Sequence of chain 1.C:
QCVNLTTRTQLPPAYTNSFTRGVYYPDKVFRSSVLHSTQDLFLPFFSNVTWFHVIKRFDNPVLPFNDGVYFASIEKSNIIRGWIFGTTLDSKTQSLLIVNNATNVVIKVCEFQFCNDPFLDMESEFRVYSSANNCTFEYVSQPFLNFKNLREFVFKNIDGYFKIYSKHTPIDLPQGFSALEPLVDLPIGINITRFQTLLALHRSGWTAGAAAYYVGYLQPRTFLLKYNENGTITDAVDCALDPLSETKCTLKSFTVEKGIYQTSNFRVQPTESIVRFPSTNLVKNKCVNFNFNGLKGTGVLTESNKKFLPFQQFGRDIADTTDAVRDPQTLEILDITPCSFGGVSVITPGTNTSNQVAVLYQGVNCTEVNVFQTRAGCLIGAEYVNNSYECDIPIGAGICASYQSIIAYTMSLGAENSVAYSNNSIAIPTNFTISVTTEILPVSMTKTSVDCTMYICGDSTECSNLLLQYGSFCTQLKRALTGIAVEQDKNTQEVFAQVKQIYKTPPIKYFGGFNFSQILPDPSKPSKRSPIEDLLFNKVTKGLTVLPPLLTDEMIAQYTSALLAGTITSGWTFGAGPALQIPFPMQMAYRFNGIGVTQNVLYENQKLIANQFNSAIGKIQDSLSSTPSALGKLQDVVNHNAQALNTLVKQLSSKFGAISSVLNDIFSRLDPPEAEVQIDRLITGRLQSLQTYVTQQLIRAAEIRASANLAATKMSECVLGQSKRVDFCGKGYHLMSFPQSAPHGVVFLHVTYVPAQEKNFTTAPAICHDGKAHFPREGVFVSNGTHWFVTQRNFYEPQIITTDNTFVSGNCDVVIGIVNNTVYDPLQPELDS

Binding-site contacts:
Ligand atom C6 contacts residue GLN923 of chain 1.C at 3.5 Å.
Ligand atom C8 contacts residue GLN923 of chain 1.C at 4.2 Å.
Ligand atom C3 contacts residue LEU919 of chain 1.C at 4.5 Å (hydrophobic).
Ligand atom O5 contacts residue GLN1068 of chain 1.C at 3.5 Å (h-bond).
Ligand atom C2 contacts residue ASN714 of chain 1.C at 2.5 Å.
Ligand atom O7 contacts residue LEU919 of chain 1.C at 3.3 Å.
Ligand atom O5 contacts residue ASN714 of chain 1.C at 2.3 Å (h-bond).
Ligand atom O6 contacts residue GLN923 of chain 1.C at 3.2 Å (h-bond).
Ligand atom O6 contacts residue ASN714 of chain 1.C at 4.5 Å.
Ligand atom C1 contacts residue GLN1068 of chain 1.C at 3.4 Å.
Ligand atom C7 contacts residue LEU919 of chain 1.C at 3.7 Å (hydrophobic).
Ligand atom C3 contacts residue ASN714 of chain 1.C at 3.8 Å.
Ligand atom C5 contacts residue GLN923 of chain 1.C at 3.9 Å.
Ligand atom C5 contacts residue LEU919 of chain 1.C at 3.8 Å (hydrophobic).
Ligand atom C7 contacts residue ASN714 of chain 1.C at 3.3 Å.
Ligand atom O5 contacts residue GLN923 of chain 1.C at 4.3 Å.
Ligand atom C5 contacts residue ASN714 of chain 1.C at 3.6 Å.
Ligand atom C8 contacts residue ASN714 of chain 1.C at 4.5 Å.
Ligand atom O4 contacts residue LEU919 of chain 1.C at 3.8 Å.
Ligand atom C2 contacts residue GLN1068 of chain 1.C at 3.9 Å.
Ligand atom O6 contacts residue PHE715 of chain 1.C at 4.3 Å.
Ligand atom C8 contacts residue LEU919 of chain 1.C at 3.9 Å (hydrophobic).
Ligand atom O7 contacts residue GLN1068 of chain 1.C at 3.5 Å (h-bond).
Ligand atom C4 contacts residue ASN714 of chain 1.C at 4.2 Å.
Ligand atom C1 contacts residue LEU919 of chain 1.C at 4.3 Å (hydrophobic).
Ligand atom N2 contacts residue LEU919 of chain 1.C at 4.5 Å.
Ligand atom C4 contacts residue LEU919 of chain 1.C at 4.3 Å (hydrophobic).
Ligand atom N2 contacts residue ASN714 of chain 1.C at 2.9 Å (h-bond).
Ligand atom O7 contacts residue ASN714 of chain 1.C at 3.2 Å (h-bond).
Ligand atom C6 contacts residue LEU919 of chain 1.C at 4.1 Å (hydrophobic).
Ligand atom C1 contacts residue ASN714 of chain 1.C at 1.4 Å.

The small molecule below binds the protein below.
Small molecule (SMILES): CC(=O)N[C@H]1[C@H](O[C@H]2[C@H](O)[C@@H](NC(C)=O)CO[C@@H]2CO)O[C@H](CO)[C@@H](O)[C@@H]1O